Sequence of chain 1.A:
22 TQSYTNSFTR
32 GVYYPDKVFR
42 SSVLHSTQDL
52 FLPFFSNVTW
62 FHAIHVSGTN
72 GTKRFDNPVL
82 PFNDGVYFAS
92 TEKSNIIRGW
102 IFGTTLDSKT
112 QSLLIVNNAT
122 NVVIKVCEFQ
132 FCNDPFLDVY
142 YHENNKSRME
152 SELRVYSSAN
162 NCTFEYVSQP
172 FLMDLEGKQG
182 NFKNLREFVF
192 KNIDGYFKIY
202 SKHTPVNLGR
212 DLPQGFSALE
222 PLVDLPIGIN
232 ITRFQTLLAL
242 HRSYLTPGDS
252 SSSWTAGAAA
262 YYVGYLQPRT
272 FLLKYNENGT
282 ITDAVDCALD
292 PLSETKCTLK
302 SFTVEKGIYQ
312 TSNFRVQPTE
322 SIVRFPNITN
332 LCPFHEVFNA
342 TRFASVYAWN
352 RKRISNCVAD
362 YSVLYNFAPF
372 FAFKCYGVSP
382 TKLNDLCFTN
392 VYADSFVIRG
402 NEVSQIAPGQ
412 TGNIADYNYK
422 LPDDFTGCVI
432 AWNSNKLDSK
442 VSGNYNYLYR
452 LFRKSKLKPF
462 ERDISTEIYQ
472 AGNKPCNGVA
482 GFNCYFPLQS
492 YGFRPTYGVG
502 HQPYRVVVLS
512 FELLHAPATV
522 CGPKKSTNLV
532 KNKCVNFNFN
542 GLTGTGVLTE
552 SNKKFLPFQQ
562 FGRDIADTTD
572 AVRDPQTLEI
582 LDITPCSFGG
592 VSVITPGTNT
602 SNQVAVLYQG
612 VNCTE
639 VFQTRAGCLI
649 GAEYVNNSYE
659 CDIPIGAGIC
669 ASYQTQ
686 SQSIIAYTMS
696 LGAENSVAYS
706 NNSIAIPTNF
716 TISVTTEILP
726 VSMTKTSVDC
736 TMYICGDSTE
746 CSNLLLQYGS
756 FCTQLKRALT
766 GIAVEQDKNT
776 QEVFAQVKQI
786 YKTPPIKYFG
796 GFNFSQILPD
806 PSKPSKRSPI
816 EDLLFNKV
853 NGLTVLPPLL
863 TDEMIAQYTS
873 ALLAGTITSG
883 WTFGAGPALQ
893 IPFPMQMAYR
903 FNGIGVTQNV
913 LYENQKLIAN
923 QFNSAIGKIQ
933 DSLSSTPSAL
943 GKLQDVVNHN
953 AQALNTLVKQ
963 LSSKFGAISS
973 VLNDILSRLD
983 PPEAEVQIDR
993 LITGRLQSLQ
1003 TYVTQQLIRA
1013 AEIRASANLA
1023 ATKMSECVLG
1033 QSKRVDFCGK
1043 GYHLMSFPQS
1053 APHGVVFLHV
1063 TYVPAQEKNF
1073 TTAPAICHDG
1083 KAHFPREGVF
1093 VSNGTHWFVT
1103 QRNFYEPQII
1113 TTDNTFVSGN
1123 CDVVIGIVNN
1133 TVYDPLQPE

Binding-site contacts:
Ligand atom C2 contacts residue ASN600 of chain 1.A at 2.5 Å.
Ligand atom N2 contacts residue ASN600 of chain 1.A at 2.8 Å (h-bond).
Ligand atom C1 contacts residue ASN600 of chain 1.A at 1.4 Å.
Ligand atom C7 contacts residue ASN600 of chain 1.A at 3.2 Å.
Ligand atom C8 contacts residue ASN600 of chain 1.A at 3.6 Å.
Ligand atom C4 contacts residue ASN600 of chain 1.A at 4.2 Å.
Ligand atom O7 contacts residue ASN600 of chain 1.A at 3.5 Å (h-bond).
Ligand atom C3 contacts residue ASN600 of chain 1.A at 3.8 Å.
Ligand atom O5 contacts residue ASN600 of chain 1.A at 2.4 Å (h-bond).
Ligand atom C5 contacts residue ASN600 of chain 1.A at 3.7 Å.

The protein below binds the small molecule below.
Small molecule (SMILES): CC(=O)N[C@@H]1[C@@H](O)[C@H](O)[C@@H](CO)O[C@H]1O